Binding-site contacts:
Ligand atom O17 contacts residue TRP208 of chain 1.A at 3.8 Å.
Ligand atom O18 contacts residue LEU197 of chain 1.A at 3.2 Å.
Ligand atom C6 contacts residue LEU197 of chain 1.A at 3.9 Å (hydrophobic).
Ligand atom N19 contacts residue GLU106 of chain 1.A at 4.0 Å.
Ligand atom S16 contacts residue HIS119 of chain 1.A at 3.9 Å.
Ligand atom O17 contacts residue HIS119 of chain 1.A at 3.4 Å (h-bond).
Ligand atom N10 contacts residue LEU197 of chain 1.A at 3.6 Å.
Ligand atom C13 contacts residue LEU197 of chain 1.A at 3.9 Å (hydrophobic).
Ligand atom O18 contacts residue THR198 of chain 1.A at 3.0 Å (h-bond).
Ligand atom O17 contacts residue ZN1 of chain 1.B at 3.1 Å.
Ligand atom C2 contacts residue LEU197 of chain 1.A at 3.9 Å (hydrophobic).
Ligand atom C3 contacts residue HIS94 of chain 1.A at 3.8 Å.
Ligand atom C13 contacts residue PRO201 of chain 1.A at 3.4 Å (hydrophobic).
Ligand atom O18 contacts residue TRP208 of chain 1.A at 3.4 Å.
Ligand atom N19 contacts residue HIS119 of chain 1.A at 3.5 Å (h-bond).
Ligand atom O17 contacts residue HIS94 of chain 1.A at 3.3 Å.
Ligand atom CL1 contacts residue VAL121 of chain 1.A at 3.6 Å.
Ligand atom N19 contacts residue HIS96 of chain 1.A at 3.4 Å (h-bond).
Ligand atom S16 contacts residue THR198 of chain 1.A at 3.8 Å.
Ligand atom N10 contacts residue PRO201 of chain 1.A at 3.5 Å.
Ligand atom C4 contacts residue HIS94 of chain 1.A at 3.9 Å.
Ligand atom C21 contacts residue LEU197 of chain 1.A at 3.5 Å (hydrophobic).
Ligand atom CL1 contacts residue LEU197 of chain 1.A at 3.6 Å.
Ligand atom S16 contacts residue ZN1 of chain 1.B at 3.0 Å.
Ligand atom O18 contacts residue SER196 of chain 1.A at 3.8 Å.
Ligand atom O17 contacts residue VAL121 of chain 1.A at 3.7 Å.
Ligand atom O17 contacts residue VAL142 of chain 1.A at 3.6 Å.
Ligand atom C7 contacts residue LEU197 of chain 1.A at 4.0 Å (hydrophobic).
Ligand atom C2 contacts residue VAL121 of chain 1.A at 4.0 Å (hydrophobic).
Ligand atom C4 contacts residue THR199 of chain 1.A at 3.6 Å.
Ligand atom C1 contacts residue LEU197 of chain 1.A at 3.6 Å (hydrophobic).
Ligand atom N19 contacts residue ZN1 of chain 1.B at 2.1 Å.
Ligand atom C5 contacts residue THR199 of chain 1.A at 3.4 Å.
Ligand atom O12 contacts residue PHE130 of chain 1.A at 3.3 Å.
Ligand atom CL1 contacts residue LEU140 of chain 1.A at 3.6 Å.
Ligand atom CL1 contacts residue VAL142 of chain 1.A at 3.5 Å.
Ligand atom S16 contacts residue HIS94 of chain 1.A at 3.8 Å.
Ligand atom C15 contacts residue VAL134 of chain 1.A at 3.8 Å (hydrophobic).
Ligand atom N19 contacts residue HIS94 of chain 1.A at 3.4 Å (h-bond).
Ligand atom N19 contacts residue THR198 of chain 1.A at 2.5 Å (h-bond).

A protein and the small-molecule ligand that binds it are described below.
Small molecule (SMILES): NS(=O)(=O)c1ccc(C(=O)CSc2ncccn2)cc1Cl

Sequence of chain 1.A:
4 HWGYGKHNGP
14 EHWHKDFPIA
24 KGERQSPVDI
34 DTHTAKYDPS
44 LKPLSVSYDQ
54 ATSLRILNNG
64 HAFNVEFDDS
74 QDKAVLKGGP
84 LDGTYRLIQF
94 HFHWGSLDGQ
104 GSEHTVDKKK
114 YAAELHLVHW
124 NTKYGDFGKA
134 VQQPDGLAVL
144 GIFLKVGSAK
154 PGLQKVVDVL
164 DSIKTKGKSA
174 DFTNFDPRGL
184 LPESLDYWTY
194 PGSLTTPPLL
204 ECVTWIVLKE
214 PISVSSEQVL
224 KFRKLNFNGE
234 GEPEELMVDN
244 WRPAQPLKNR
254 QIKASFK